Sequence of chain 1.Y:
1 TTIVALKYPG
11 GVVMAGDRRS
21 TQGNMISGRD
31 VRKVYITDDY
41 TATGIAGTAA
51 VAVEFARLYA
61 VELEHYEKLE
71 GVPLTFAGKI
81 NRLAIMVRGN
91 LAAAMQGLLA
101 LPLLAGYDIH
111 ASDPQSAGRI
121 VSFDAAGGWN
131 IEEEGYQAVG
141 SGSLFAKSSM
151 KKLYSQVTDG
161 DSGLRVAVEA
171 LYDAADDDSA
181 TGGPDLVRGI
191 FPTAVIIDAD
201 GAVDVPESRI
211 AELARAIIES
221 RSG

Binding-site contacts:
Ligand atom C09 contacts residue ILE45 of chain 1.X at 3.2 Å (hydrophobic).
Ligand atom C14 contacts residue VAL31 of chain 1.X at 3.6 Å (hydrophobic).
Ligand atom C02 contacts residue THR21 of chain 1.X at 3.4 Å.
Ligand atom C16 contacts residue ALA49 of chain 1.X at 3.6 Å (hydrophobic).
Ligand atom C17 contacts residue VAL31 of chain 1.X at 3.5 Å (hydrophobic).
Ligand atom C28 contacts residue ASN130 of chain 1.Y at 3.5 Å.
Ligand atom C23 contacts residue SER20 of chain 1.X at 3.2 Å.
Ligand atom O01 contacts residue ALA49 of chain 1.X at 3.1 Å (h-bond).
Ligand atom N06 contacts residue GLY47 of chain 1.X at 2.7 Å (h-bond).
Ligand atom N03 contacts residue THR21 of chain 1.X at 2.7 Å (h-bond).
Ligand atom N06 contacts residue THR1 of chain 1.X at 3.6 Å.
Ligand atom C15 contacts residue VAL31 of chain 1.X at 3.5 Å (hydrophobic).
Ligand atom C16 contacts residue VAL31 of chain 1.X at 3.5 Å (hydrophobic).
Ligand atom N32 contacts residue ASP124 of chain 1.Y at 3.2 Å (salt-bridge).
Ligand atom C12 contacts residue VAL31 of chain 1.X at 3.5 Å (hydrophobic).
Ligand atom C05 contacts residue GLY47 of chain 1.X at 3.5 Å.
Ligand atom C37 contacts residue ALA126 of chain 1.Y at 3.5 Å (hydrophobic).
Ligand atom O18 contacts residue SER20 of chain 1.X at 3.2 Å.
Ligand atom C15 contacts residue ALA49 of chain 1.X at 3.4 Å (hydrophobic).
Ligand atom C28 contacts residue SER122 of chain 1.Y at 3.3 Å.
Ligand atom C09 contacts residue LYS33 of chain 1.X at 3.6 Å.
Ligand atom C13 contacts residue VAL31 of chain 1.X at 3.6 Å (hydrophobic).
Ligand atom C04 contacts residue GLY47 of chain 1.X at 3.5 Å.
Ligand atom C29 contacts residue GLY128 of chain 1.Y at 3.3 Å.
Ligand atom C22 contacts residue THR21 of chain 1.X at 3.3 Å.
Ligand atom C28 contacts residue GLY128 of chain 1.Y at 3.6 Å.
Ligand atom C29 contacts residue TRP129 of chain 1.Y at 3.4 Å (hydrophobic).
Ligand atom O18 contacts residue THR21 of chain 1.X at 3.5 Å (h-bond).
Ligand atom C15 contacts residue SER20 of chain 1.X at 3.5 Å.
Ligand atom O31 contacts residue SER27 of chain 1.X at 2.6 Å (h-bond).
Ligand atom C10 contacts residue ILE45 of chain 1.X at 3.4 Å (hydrophobic).
Ligand atom C07 contacts residue THR1 of chain 1.X at 3.2 Å.
Ligand atom C19 contacts residue THR21 of chain 1.X at 3.5 Å.
Ligand atom C14 contacts residue ALA49 of chain 1.X at 3.5 Å (hydrophobic).
Ligand atom C24 contacts residue SER27 of chain 1.X at 3.1 Å.
Ligand atom C28 contacts residue TRP129 of chain 1.Y at 3.4 Å (hydrophobic).
Ligand atom C24 contacts residue SER20 of chain 1.X at 3.5 Å.
Ligand atom O18 contacts residue ARG19 of chain 1.X at 3.7 Å.
Ligand atom C38 contacts residue LEU91 of chain 1.Y at 3.4 Å (hydrophobic).
Ligand atom O31 contacts residue GLN22 of chain 1.X at 3.4 Å (h-bond).

A small-molecule ligand and the protein it binds are described below.
Small molecule (SMILES): COC[C@H](NC(=O)[C@H](CC(=O)N1CCCCC1)NC(=O)CCc1ccccc1)C(=O)NCc1cccc2ccccc12

Sequence of chain 1.X:
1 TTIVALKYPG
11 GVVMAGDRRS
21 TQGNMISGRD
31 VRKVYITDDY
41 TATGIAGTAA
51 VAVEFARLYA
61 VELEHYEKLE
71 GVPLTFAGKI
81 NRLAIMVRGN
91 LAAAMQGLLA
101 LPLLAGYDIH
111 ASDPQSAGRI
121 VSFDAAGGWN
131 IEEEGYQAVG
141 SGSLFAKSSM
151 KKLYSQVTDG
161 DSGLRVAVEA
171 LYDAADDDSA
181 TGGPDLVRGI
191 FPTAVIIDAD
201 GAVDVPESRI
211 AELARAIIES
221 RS